Sequence of chain 3.A:
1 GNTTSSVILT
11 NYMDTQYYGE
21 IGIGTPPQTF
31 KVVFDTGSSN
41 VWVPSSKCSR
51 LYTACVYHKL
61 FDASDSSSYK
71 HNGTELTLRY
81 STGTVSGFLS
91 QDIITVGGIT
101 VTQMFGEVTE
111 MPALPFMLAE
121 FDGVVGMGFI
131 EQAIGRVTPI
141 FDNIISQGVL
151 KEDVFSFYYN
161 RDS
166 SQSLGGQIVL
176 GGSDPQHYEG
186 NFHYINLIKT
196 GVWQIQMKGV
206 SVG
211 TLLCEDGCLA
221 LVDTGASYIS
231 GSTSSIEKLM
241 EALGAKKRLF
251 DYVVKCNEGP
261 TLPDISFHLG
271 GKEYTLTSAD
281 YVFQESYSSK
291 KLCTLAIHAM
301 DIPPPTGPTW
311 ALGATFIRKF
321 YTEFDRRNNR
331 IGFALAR

Binding-site contacts:
Ligand atom O6 contacts residue MET104 of chain 3.A at 4.5 Å.
Ligand atom O7 contacts residue HIS71 of chain 3.A at 3.9 Å.
Ligand atom C8 contacts residue HIS71 of chain 3.A at 4.3 Å.
Ligand atom C3 contacts residue ASN72 of chain 3.A at 3.8 Å.
Ligand atom C1 contacts residue ASN72 of chain 3.A at 1.4 Å.
Ligand atom O7 contacts residue ASN72 of chain 3.A at 3.4 Å (h-bond).
Ligand atom O5 contacts residue ASN72 of chain 3.A at 2.4 Å (h-bond).
Ligand atom C1 contacts residue THR74 of chain 3.A at 4.0 Å.
Ligand atom C8 contacts residue ASN72 of chain 3.A at 3.3 Å.
Ligand atom C4 contacts residue ASN72 of chain 3.A at 4.2 Å.
Ligand atom C5 contacts residue ASN72 of chain 3.A at 3.7 Å.
Ligand atom C2 contacts residue ASN72 of chain 3.A at 2.4 Å.
Ligand atom C7 contacts residue ASN72 of chain 3.A at 3.3 Å.
Ligand atom N2 contacts residue ASN72 of chain 3.A at 2.9 Å (h-bond).

The small molecule below binds the protein below.
Small molecule (SMILES): CC(=O)N[C@@H]1[C@@H](O)[C@H](O)[C@@H](CO)O[C@H]1O